A protein and the small-molecule ligand that binds it are described below.
Small molecule (SMILES): CNS(=O)(=O)c1c(C)cc(C)cc1C

Binding-site contacts:
Ligand atom C7 contacts residue SER97 of chain 1.A at 4.0 Å.
Ligand atom N1 contacts residue GLY24 of chain 1.A at 4.4 Å.
Ligand atom C1 contacts residue SER22 of chain 1.A at 3.3 Å.
Ligand atom O2 contacts residue SER22 of chain 1.A at 4.0 Å.
Ligand atom O2 contacts residue FUL1 of chain 1.G at 4.4 Å.
Ligand atom C10 contacts residue VAL69 of chain 1.A at 3.8 Å (hydrophobic).
Ligand atom N1 contacts residue SER22 of chain 1.A at 4.2 Å.
Ligand atom O2 contacts residue ALA23 of chain 1.A at 3.5 Å.
Ligand atom O2 contacts residue GLY24 of chain 1.A at 2.9 Å (h-bond).
Ligand atom C10 contacts residue GLY24 of chain 1.A at 4.3 Å.
Ligand atom O1 contacts residue ALA23 of chain 1.A at 3.8 Å.
Ligand atom C9 contacts residue SER97 of chain 1.A at 4.4 Å.
Ligand atom C6 contacts residue SER97 of chain 1.A at 3.7 Å.
Ligand atom N1 contacts residue FUL1 of chain 1.G at 2.4 Å.
Ligand atom C1 contacts residue ASP96 of chain 1.A at 3.4 Å.
Ligand atom C7 contacts residue ARG72 of chain 1.A at 3.6 Å.
Ligand atom C8 contacts residue ASP96 of chain 1.A at 3.3 Å.
Ligand atom C1 contacts residue GLY24 of chain 1.A at 4.3 Å.
Ligand atom C3 contacts residue SER97 of chain 1.A at 4.2 Å.
Ligand atom S1 contacts residue GLY24 of chain 1.A at 4.1 Å.
Ligand atom C9 contacts residue ASP96 of chain 1.A at 4.0 Å.
Ligand atom C5 contacts residue SER97 of chain 1.A at 3.7 Å.
Ligand atom C1 contacts residue SER97 of chain 1.A at 4.4 Å.
Ligand atom C1 contacts residue ALA23 of chain 1.A at 4.0 Å (hydrophobic).
Ligand atom S1 contacts residue FUL1 of chain 1.G at 4.0 Å.
Ligand atom C8 contacts residue SER97 of chain 1.A at 4.1 Å.
Ligand atom C1 contacts residue FUL1 of chain 1.G at 1.6 Å.
Ligand atom C10 contacts residue ASP96 of chain 1.A at 3.6 Å.
Ligand atom C7 contacts residue ASP96 of chain 1.A at 4.1 Å.
Ligand atom S1 contacts residue ALA23 of chain 1.A at 4.0 Å.
Ligand atom C6 contacts residue ASP96 of chain 1.A at 4.0 Å.
Ligand atom N1 contacts residue ALA23 of chain 1.A at 3.6 Å.

Sequence of chain 1.A:
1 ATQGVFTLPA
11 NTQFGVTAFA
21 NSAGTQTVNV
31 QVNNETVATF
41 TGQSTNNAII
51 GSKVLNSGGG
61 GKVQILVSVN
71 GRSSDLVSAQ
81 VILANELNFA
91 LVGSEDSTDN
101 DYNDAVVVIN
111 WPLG